This small molecule binds to this protein.
Small molecule (SMILES): CC(=O)N[C@H]1[C@H](O[C@H]2[C@H](O)[C@@H](NC(C)=O)CO[C@@H]2CO)O[C@H](CO)[C@@H](O[C@@H]2O[C@H](CO)[C@@H](O)[C@H](O)[C@@H]2O)[C@@H]1O

Sequence of chain 1.A:
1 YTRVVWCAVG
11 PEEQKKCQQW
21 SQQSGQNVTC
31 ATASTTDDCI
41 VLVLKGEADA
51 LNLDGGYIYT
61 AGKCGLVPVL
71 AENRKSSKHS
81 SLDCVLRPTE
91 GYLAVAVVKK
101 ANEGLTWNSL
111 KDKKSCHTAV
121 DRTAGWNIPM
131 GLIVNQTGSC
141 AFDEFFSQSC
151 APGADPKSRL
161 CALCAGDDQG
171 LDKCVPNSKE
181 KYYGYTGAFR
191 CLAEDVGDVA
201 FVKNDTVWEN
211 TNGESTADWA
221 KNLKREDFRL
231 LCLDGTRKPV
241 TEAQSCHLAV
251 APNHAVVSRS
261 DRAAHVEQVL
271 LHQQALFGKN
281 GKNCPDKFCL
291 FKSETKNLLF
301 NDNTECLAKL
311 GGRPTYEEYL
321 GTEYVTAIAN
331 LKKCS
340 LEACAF

Binding-site contacts:
Ligand atom C7 contacts residue ASN330 of chain 1.A at 3.3 Å.
Ligand atom C5 contacts residue ASN135 of chain 1.A at 3.5 Å.
Ligand atom C8 contacts residue LEU132 of chain 1.A at 4.1 Å (hydrophobic).
Ligand atom C8 contacts residue ILE128 of chain 1.A at 4.3 Å (hydrophobic).
Ligand atom C3 contacts residue ALA327 of chain 1.A at 4.5 Å (hydrophobic).
Ligand atom O3 contacts residue ALA327 of chain 1.A at 4.3 Å.
Ligand atom C4 contacts residue ASN135 of chain 1.A at 4.2 Å.
Ligand atom O5 contacts residue ASN330 of chain 1.A at 3.7 Å.
Ligand atom O7 contacts residue ASN135 of chain 1.A at 3.8 Å.
Ligand atom C8 contacts residue GLY131 of chain 1.A at 4.0 Å.
Ligand atom C1 contacts residue GLY131 of chain 1.A at 4.3 Å.
Ligand atom C7 contacts residue ALA327 of chain 1.A at 4.2 Å (hydrophobic).
Ligand atom C6 contacts residue ASN135 of chain 1.A at 3.2 Å.
Ligand atom N2 contacts residue ASN135 of chain 1.A at 3.1 Å (h-bond).
Ligand atom O7 contacts residue LEU132 of chain 1.A at 4.0 Å.
Ligand atom C4 contacts residue ASN330 of chain 1.A at 3.6 Å.
Ligand atom C2 contacts residue ASN135 of chain 1.A at 2.6 Å.
Ligand atom O6 contacts residue ASN135 of chain 1.A at 4.2 Å.
Ligand atom O6 contacts residue THR326 of chain 1.A at 4.2 Å.
Ligand atom O5 contacts residue THR326 of chain 1.A at 4.3 Å.
Ligand atom C3 contacts residue ASN330 of chain 1.A at 3.8 Å.
Ligand atom C2 contacts residue ASN330 of chain 1.A at 3.9 Å.
Ligand atom C7 contacts residue ASN135 of chain 1.A at 4.0 Å.
Ligand atom C1 contacts residue ASN330 of chain 1.A at 4.0 Å.
Ligand atom C8 contacts residue ASN330 of chain 1.A at 4.0 Å.
Ligand atom C3 contacts residue ASN135 of chain 1.A at 3.8 Å.
Ligand atom C7 contacts residue GLY131 of chain 1.A at 4.4 Å.
Ligand atom C7 contacts residue LEU132 of chain 1.A at 4.4 Å (hydrophobic).
Ligand atom O4 contacts residue ASN330 of chain 1.A at 2.9 Å (h-bond).
Ligand atom N2 contacts residue ASN330 of chain 1.A at 3.7 Å.
Ligand atom C8 contacts residue ALA327 of chain 1.A at 3.8 Å (hydrophobic).
Ligand atom N2 contacts residue ALA327 of chain 1.A at 4.3 Å.
Ligand atom N2 contacts residue GLY131 of chain 1.A at 4.1 Å.
Ligand atom O7 contacts residue ASN330 of chain 1.A at 3.1 Å (h-bond).
Ligand atom O5 contacts residue ASN135 of chain 1.A at 2.5 Å (h-bond).
Ligand atom C1 contacts residue ASN135 of chain 1.A at 1.5 Å.
Ligand atom C5 contacts residue ASN330 of chain 1.A at 3.7 Å.